Sequence of chain 1.A:
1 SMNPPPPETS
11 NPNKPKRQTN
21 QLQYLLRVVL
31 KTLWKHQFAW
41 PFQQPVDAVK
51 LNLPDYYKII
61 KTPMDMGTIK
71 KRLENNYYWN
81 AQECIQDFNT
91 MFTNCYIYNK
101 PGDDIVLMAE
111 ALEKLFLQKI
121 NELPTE

This small molecule binds to this protein.
Small molecule (SMILES): COc1cc(/C=C/C(=O)O)ccc1O

Binding-site contacts:
Ligand atom C8 contacts residue PRO41 of chain 1.A at 4.0 Å (hydrophobic).
Ligand atom C6 contacts residue VAL46 of chain 1.A at 3.5 Å (hydrophobic).
Ligand atom C9 contacts residue LEU51 of chain 1.A at 4.0 Å (hydrophobic).
Ligand atom C10 contacts residue ILE105 of chain 1.A at 3.8 Å (hydrophobic).
Ligand atom C7 contacts residue LEU51 of chain 1.A at 4.1 Å (hydrophobic).
Ligand atom C1 contacts residue ILE105 of chain 1.A at 4.0 Å (hydrophobic).
Ligand atom C1 contacts residue VAL46 of chain 1.A at 4.0 Å (hydrophobic).
Ligand atom O1 contacts residue TRP40 of chain 1.A at 3.8 Å.
Ligand atom C6 contacts residue PRO41 of chain 1.A at 3.6 Å (hydrophobic).
Ligand atom O4 contacts residue TYR98 of chain 1.A at 4.2 Å.
Ligand atom C4 contacts residue VAL46 of chain 1.A at 4.3 Å (hydrophobic).
Ligand atom C4 contacts residue TYR56 of chain 1.A at 4.2 Å (hydrophobic).
Ligand atom C2 contacts residue LEU51 of chain 1.A at 4.2 Å (hydrophobic).
Ligand atom O3 contacts residue ASN99 of chain 1.A at 3.4 Å (h-bond).
Ligand atom C4 contacts residue ILE105 of chain 1.A at 3.8 Å (hydrophobic).
Ligand atom C6 contacts residue ILE105 of chain 1.A at 4.0 Å (hydrophobic).
Ligand atom O4 contacts residue CYS95 of chain 1.A at 4.0 Å.
Ligand atom C10 contacts residue ASN99 of chain 1.A at 3.2 Å.
Ligand atom C9 contacts residue PRO41 of chain 1.A at 4.1 Å (hydrophobic).
Ligand atom C4 contacts residue ASN99 of chain 1.A at 3.6 Å.
Ligand atom O3 contacts residue LEU53 of chain 1.A at 4.0 Å.
Ligand atom C7 contacts residue PRO41 of chain 1.A at 3.4 Å (hydrophobic).
Ligand atom C1 contacts residue PRO41 of chain 1.A at 4.0 Å (hydrophobic).
Ligand atom O2 contacts residue LEU51 of chain 1.A at 3.4 Å.
Ligand atom O3 contacts residue ILE105 of chain 1.A at 4.4 Å.
Ligand atom O4 contacts residue ASN99 of chain 1.A at 2.6 Å (h-bond).
Ligand atom C2 contacts residue ILE105 of chain 1.A at 4.2 Å (hydrophobic).
Ligand atom O4 contacts residue ILE105 of chain 1.A at 4.2 Å.
Ligand atom O4 contacts residue TYR56 of chain 1.A at 3.8 Å.
Ligand atom O1 contacts residue GLN44 of chain 1.A at 3.9 Å.
Ligand atom O1 contacts residue PRO41 of chain 1.A at 3.6 Å.
Ligand atom C5 contacts residue ILE105 of chain 1.A at 4.0 Å (hydrophobic).
Ligand atom C8 contacts residue LEU51 of chain 1.A at 3.5 Å (hydrophobic).
Ligand atom O2 contacts residue TRP40 of chain 1.A at 3.5 Å.
Ligand atom C3 contacts residue ILE105 of chain 1.A at 3.9 Å (hydrophobic).
Ligand atom O3 contacts residue TYR98 of chain 1.A at 4.1 Å.
Ligand atom C5 contacts residue VAL46 of chain 1.A at 3.7 Å (hydrophobic).
Ligand atom C5 contacts residue PHE42 of chain 1.A at 4.3 Å (hydrophobic).
Ligand atom C3 contacts residue ASN99 of chain 1.A at 4.1 Å.
Ligand atom C9 contacts residue TRP40 of chain 1.A at 3.7 Å (hydrophobic).